Sequence of chain 1.A:
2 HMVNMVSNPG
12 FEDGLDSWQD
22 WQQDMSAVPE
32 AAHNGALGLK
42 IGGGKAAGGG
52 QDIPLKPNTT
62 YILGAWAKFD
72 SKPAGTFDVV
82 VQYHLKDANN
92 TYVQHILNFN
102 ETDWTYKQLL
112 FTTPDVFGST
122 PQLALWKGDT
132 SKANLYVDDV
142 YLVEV

The small molecule below binds the protein below.
Small molecule (SMILES): OC[C@H]1O[C@@H](O[C@H]2[C@H](O)[C@H](O)[C@H](O[C@H]3[C@H](O)[C@H](O)[C@H](O[C@H]4[C@H](O)[C@H](O)[C@H](O[C@H]5[C@H](O)[C@H](O)[C@H](O)O[C@@H]5CO)O[C@@H]4CO)O[C@@H]3CO)O[C@@H]2CO)[C@@H](O)[C@@H](O)[C@@H]1O

Binding-site contacts:
Ligand atom O2 contacts residue GLN23 of chain 1.A at 3.1 Å (h-bond).
Ligand atom O2 contacts residue TRP22 of chain 1.A at 3.5 Å.
Ligand atom C3 contacts residue GLN95 of chain 1.A at 3.8 Å.
Ligand atom C2 contacts residue GLN95 of chain 1.A at 3.6 Å.
Ligand atom O3 contacts residue ILE97 of chain 1.A at 3.6 Å.
Ligand atom C2 contacts residue ASN99 of chain 1.A at 3.6 Å.
Ligand atom C1 contacts residue GLN95 of chain 1.A at 3.9 Å.
Ligand atom C6 contacts residue TRP22 of chain 1.A at 3.6 Å (hydrophobic).
Ligand atom C1 contacts residue TRP22 of chain 1.A at 3.8 Å (hydrophobic).
Ligand atom C5 contacts residue ILE97 of chain 1.A at 4.0 Å (hydrophobic).
Ligand atom O5 contacts residue TRP22 of chain 1.A at 3.7 Å.
Ligand atom C5 contacts residue TRP127 of chain 1.A at 3.9 Å (hydrophobic).
Ligand atom O6 contacts residue TRP127 of chain 1.A at 4.0 Å.
Ligand atom O5 contacts residue ILE97 of chain 1.A at 3.7 Å.
Ligand atom O2 contacts residue GLN95 of chain 1.A at 3.1 Å (h-bond).
Ligand atom O3 contacts residue ALA125 of chain 1.A at 4.0 Å.
Ligand atom O6 contacts residue GLN83 of chain 1.A at 3.7 Å.
Ligand atom O2 contacts residue TRP127 of chain 1.A at 3.1 Å.
Ligand atom O6 contacts residue TRP22 of chain 1.A at 2.9 Å (h-bond).
Ligand atom O2 contacts residue ILE97 of chain 1.A at 4.0 Å.
Ligand atom O4 contacts residue TRP127 of chain 1.A at 3.9 Å.
Ligand atom O2 contacts residue ASN99 of chain 1.A at 3.6 Å.
Ligand atom O6 contacts residue GLN23 of chain 1.A at 3.8 Å.
Ligand atom C6 contacts residue GLN123 of chain 1.A at 3.5 Å.
Ligand atom O3 contacts residue GLN83 of chain 1.A at 3.0 Å (h-bond).
Ligand atom C6 contacts residue ASP79 of chain 1.A at 2.8 Å.
Ligand atom O3 contacts residue GLN23 of chain 1.A at 3.3 Å (h-bond).
Ligand atom O6 contacts residue ASP79 of chain 1.A at 3.5 Å (salt-bridge).
Ligand atom O3 contacts residue ASN99 of chain 1.A at 2.9 Å (h-bond).
Ligand atom O2 contacts residue GLN83 of chain 1.A at 2.9 Å (h-bond).
Ligand atom O5 contacts residue ASP79 of chain 1.A at 4.0 Å.
Ligand atom C2 contacts residue GLN83 of chain 1.A at 3.4 Å.
Ligand atom C4 contacts residue GLN95 of chain 1.A at 3.9 Å.
Ligand atom O3 contacts residue TRP22 of chain 1.A at 4.0 Å.
Ligand atom C4 contacts residue TRP22 of chain 1.A at 3.9 Å (hydrophobic).
Ligand atom O4 contacts residue GLN95 of chain 1.A at 2.9 Å (h-bond).
Ligand atom O6 contacts residue GLN123 of chain 1.A at 2.6 Å (h-bond).
Ligand atom O6 contacts residue VAL81 of chain 1.A at 3.0 Å.
Ligand atom C3 contacts residue ASN99 of chain 1.A at 3.7 Å.
Ligand atom O3 contacts residue ASP79 of chain 1.A at 3.6 Å.